Binding-site contacts:
Ligand atom C5 contacts residue ASN279 of chain 1.A at 3.6 Å.
Ligand atom C3 contacts residue ASN279 of chain 1.A at 3.9 Å.
Ligand atom C4 contacts residue ASN279 of chain 1.A at 4.3 Å.
Ligand atom C1 contacts residue ASN292 of chain 1.A at 4.3 Å.
Ligand atom C1 contacts residue VAL291 of chain 1.A at 3.7 Å (hydrophobic).
Ligand atom C8 contacts residue GLU69 of chain 1.B at 3.5 Å.
Ligand atom C2 contacts residue VAL291 of chain 1.A at 4.1 Å (hydrophobic).
Ligand atom C3 contacts residue VAL291 of chain 1.A at 4.3 Å (hydrophobic).
Ligand atom O7 contacts residue ASN279 of chain 1.A at 3.0 Å (h-bond).
Ligand atom O7 contacts residue LYS293 of chain 1.A at 4.2 Å.
Ligand atom C8 contacts residue SER39 of chain 1.A at 3.5 Å.
Ligand atom N2 contacts residue ASN279 of chain 1.A at 3.1 Å (h-bond).
Ligand atom O5 contacts residue ASN292 of chain 1.A at 3.9 Å.
Ligand atom C6 contacts residue GLU69 of chain 1.B at 4.5 Å.
Ligand atom C5 contacts residue ASN292 of chain 1.A at 4.0 Å.
Ligand atom C7 contacts residue ASN279 of chain 1.A at 3.3 Å.
Ligand atom C1 contacts residue ASN279 of chain 1.A at 1.4 Å.
Ligand atom C6 contacts residue ASN292 of chain 1.A at 3.9 Å.
Ligand atom C7 contacts residue VAL291 of chain 1.A at 4.4 Å (hydrophobic).
Ligand atom O5 contacts residue ASN279 of chain 1.A at 2.4 Å (h-bond).
Ligand atom C8 contacts residue LYS293 of chain 1.A at 4.2 Å.
Ligand atom C8 contacts residue VAL291 of chain 1.A at 4.2 Å (hydrophobic).
Ligand atom N2 contacts residue VAL291 of chain 1.A at 3.7 Å.
Ligand atom C2 contacts residue ASN279 of chain 1.A at 2.5 Å.

This small molecule binds to this protein.
Small molecule (SMILES): CC(=O)N[C@H]1[C@H](O[C@H]2[C@H](O)[C@@H](NC(C)=O)CO[C@@H]2CO)O[C@H](CO)[C@@H](O)[C@@H]1O

Sequence of chain 1.A:
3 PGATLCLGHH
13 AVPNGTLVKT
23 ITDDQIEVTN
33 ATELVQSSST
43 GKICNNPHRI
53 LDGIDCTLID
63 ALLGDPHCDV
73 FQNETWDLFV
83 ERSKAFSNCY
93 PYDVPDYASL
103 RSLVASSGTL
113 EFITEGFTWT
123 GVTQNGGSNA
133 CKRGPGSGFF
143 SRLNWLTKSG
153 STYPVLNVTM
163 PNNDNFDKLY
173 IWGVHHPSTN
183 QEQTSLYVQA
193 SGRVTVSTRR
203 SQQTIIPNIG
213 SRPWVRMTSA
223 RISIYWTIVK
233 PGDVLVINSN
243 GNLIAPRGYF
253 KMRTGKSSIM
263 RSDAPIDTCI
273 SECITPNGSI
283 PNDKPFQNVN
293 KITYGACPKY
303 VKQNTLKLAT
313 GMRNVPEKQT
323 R

Sequence of chain 1.B:
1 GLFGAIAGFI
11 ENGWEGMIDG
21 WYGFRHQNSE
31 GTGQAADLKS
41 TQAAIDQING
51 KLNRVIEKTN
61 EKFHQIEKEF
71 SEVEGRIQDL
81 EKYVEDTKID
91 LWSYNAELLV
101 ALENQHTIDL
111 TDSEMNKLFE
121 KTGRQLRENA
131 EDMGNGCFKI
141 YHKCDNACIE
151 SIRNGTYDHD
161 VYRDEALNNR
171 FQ